Sequence of chain 1.H:
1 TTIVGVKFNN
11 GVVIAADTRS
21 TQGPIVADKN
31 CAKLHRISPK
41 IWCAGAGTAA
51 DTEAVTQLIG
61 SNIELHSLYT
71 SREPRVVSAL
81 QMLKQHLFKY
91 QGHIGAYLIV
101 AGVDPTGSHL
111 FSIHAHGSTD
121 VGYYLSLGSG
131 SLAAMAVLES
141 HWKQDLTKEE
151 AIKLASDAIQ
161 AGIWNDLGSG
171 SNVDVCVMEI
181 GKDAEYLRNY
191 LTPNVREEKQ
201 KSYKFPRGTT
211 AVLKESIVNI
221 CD

Sequence of chain 1.N:
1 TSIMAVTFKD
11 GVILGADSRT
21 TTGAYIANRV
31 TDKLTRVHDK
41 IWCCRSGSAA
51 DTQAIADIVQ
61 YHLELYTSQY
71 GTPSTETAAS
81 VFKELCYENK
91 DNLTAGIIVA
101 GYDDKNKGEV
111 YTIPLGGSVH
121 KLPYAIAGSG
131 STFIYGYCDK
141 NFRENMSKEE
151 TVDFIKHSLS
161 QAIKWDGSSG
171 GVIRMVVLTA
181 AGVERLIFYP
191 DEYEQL

Binding-site contacts:
Ligand atom C4 contacts residue THR31 of chain 1.N at 3.7 Å.
Ligand atom C12 contacts residue THR1 of chain 1.N at 2.5 Å.
Ligand atom C11 contacts residue LYS33 of chain 1.N at 3.7 Å.
Ligand atom C27 contacts residue THR21 of chain 1.N at 3.7 Å.
Ligand atom O13 contacts residue THR1 of chain 1.N at 3.1 Å (h-bond).
Ligand atom C10 contacts residue THR1 of chain 1.N at 1.5 Å.
Ligand atom C7 contacts residue GLY47 of chain 1.N at 3.6 Å.
Ligand atom N25 contacts residue THR21 of chain 1.N at 3.2 Å (h-bond).
Ligand atom C3 contacts residue ARG45 of chain 1.N at 3.6 Å.
Ligand atom O39 contacts residue ALA49 of chain 1.N at 3.1 Å (h-bond).
Ligand atom C11 contacts residue THR1 of chain 1.N at 2.5 Å.
Ligand atom C46 contacts residue SER48 of chain 1.N at 3.8 Å.
Ligand atom N22 contacts residue GLY47 of chain 1.N at 2.8 Å (h-bond).
Ligand atom C3 contacts residue THR31 of chain 1.N at 3.6 Å.
Ligand atom C5 contacts residue THR20 of chain 1.N at 3.8 Å.
Ligand atom O21 contacts residue THR1 of chain 1.N at 2.4 Å (h-bond).
Ligand atom C42 contacts residue GLY47 of chain 1.N at 3.5 Å.
Ligand atom C2 contacts residue ARG45 of chain 1.N at 3.1 Å.
Ligand atom C8 contacts residue THR1 of chain 1.N at 2.4 Å.
Ligand atom C23 contacts residue GLY47 of chain 1.N at 3.6 Å.
Ligand atom C11 contacts residue ARG19 of chain 1.N at 3.3 Å.
Ligand atom C6 contacts residue THR1 of chain 1.N at 3.7 Å.
Ligand atom C8 contacts residue GLY47 of chain 1.N at 3.8 Å.
Ligand atom C11 contacts residue SER168 of chain 1.N at 3.1 Å.
Ligand atom O49 contacts residue THR21 of chain 1.N at 3.3 Å (h-bond).
Ligand atom O49 contacts residue THR20 of chain 1.N at 3.4 Å.
Ligand atom O37 contacts residue THR22 of chain 1.N at 3.7 Å.
Ligand atom N22 contacts residue THR1 of chain 1.N at 3.7 Å.
Ligand atom O37 contacts residue THR21 of chain 1.N at 3.6 Å (h-bond).
Ligand atom C24 contacts residue GLY47 of chain 1.N at 3.4 Å.
Ligand atom C9 contacts residue LYS33 of chain 1.N at 3.8 Å.
Ligand atom C32 contacts residue HIS116 of chain 1.H at 3.6 Å.
Ligand atom C7 contacts residue THR1 of chain 1.N at 2.6 Å.
Ligand atom C1 contacts residue ARG45 of chain 1.N at 3.3 Å.
Ligand atom O21 contacts residue SER46 of chain 1.N at 3.8 Å.
Ligand atom C43 contacts residue SER48 of chain 1.N at 3.8 Å.
Ligand atom C7 contacts residue ARG45 of chain 1.N at 3.7 Å.
Ligand atom C9 contacts residue THR1 of chain 1.N at 1.4 Å.
Ligand atom O21 contacts residue GLY47 of chain 1.N at 3.1 Å (h-bond).
Ligand atom C4 contacts residue THR20 of chain 1.N at 3.3 Å.

This small molecule binds to this protein.
Small molecule (SMILES): COc1ccc(C[C@H](NC(=O)[C@H](C)NC(=O)CN2CCOCC2)C(=O)N[C@@H](Cc2ccccc2)[C@@H](O)[C@H](C)CO)cc1